A protein and the small-molecule ligand that binds it are described below.
Small molecule (SMILES): COC(=O)CCCCCCCCO[C@@H]1O[C@H](CO)[C@H](O)[C@H](O)[C@H]1O

Binding-site contacts:
Ligand atom CAS contacts residue MET153 of chain 1.A at 3.9 Å (hydrophobic).
Ligand atom O6 contacts residue PHE175 of chain 1.A at 3.4 Å.
Ligand atom C1 contacts residue HIS172 of chain 1.A at 4.0 Å.
Ligand atom OAB contacts residue MET205 of chain 1.A at 3.5 Å.
Ligand atom CAH contacts residue PRO173 of chain 1.A at 3.5 Å (hydrophobic).
Ligand atom O4 contacts residue MET205 of chain 1.A at 4.0 Å.
Ligand atom CAA contacts residue MN1 of chain 1.I at 2.7 Å.
Ligand atom CAA contacts residue UDP1 of chain 1.K at 3.3 Å.
Ligand atom C3 contacts residue TRP239 of chain 1.A at 3.5 Å (hydrophobic).
Ligand atom C6 contacts residue TYR203 of chain 1.A at 4.0 Å (hydrophobic).
Ligand atom O3 contacts residue UDP1 of chain 1.K at 3.0 Å (h-bond).
Ligand atom O2 contacts residue UDP1 of chain 1.K at 3.2 Å (h-bond).
Ligand atom C6 contacts residue THR184 of chain 1.A at 3.4 Å.
Ligand atom CAL contacts residue PRO173 of chain 1.A at 3.6 Å (hydrophobic).
Ligand atom CAO contacts residue TRP264 of chain 1.A at 3.4 Å (hydrophobic).
Ligand atom O1 contacts residue HIS172 of chain 1.A at 4.0 Å.
Ligand atom CAK contacts residue SER174 of chain 1.A at 3.3 Å.
Ligand atom O6 contacts residue THR184 of chain 1.A at 2.9 Å (h-bond).
Ligand atom OAP contacts residue ALA282 of chain 1.A at 3.3 Å.
Ligand atom C5 contacts residue HIS172 of chain 1.A at 3.9 Å.
Ligand atom O4 contacts residue HIS172 of chain 1.A at 3.0 Å (h-bond).
Ligand atom C4 contacts residue TRP239 of chain 1.A at 3.5 Å (hydrophobic).
Ligand atom O5 contacts residue HIS172 of chain 1.A at 3.1 Å (h-bond).
Ligand atom CAI contacts residue SER174 of chain 1.A at 2.7 Å.
Ligand atom OAP contacts residue MET153 of chain 1.A at 3.7 Å.
Ligand atom C4 contacts residue GLU242 of chain 1.A at 3.4 Å.
Ligand atom C5 contacts residue TRP239 of chain 1.A at 3.7 Å (hydrophobic).
Ligand atom CAM contacts residue SER174 of chain 1.A at 3.7 Å.
Ligand atom C6 contacts residue TRP239 of chain 1.A at 3.6 Å (hydrophobic).
Ligand atom C3 contacts residue UDP1 of chain 1.K at 3.9 Å.
Ligand atom C2 contacts residue MET205 of chain 1.A at 4.0 Å (hydrophobic).
Ligand atom C2 contacts residue UDP1 of chain 1.K at 4.0 Å.
Ligand atom CAG contacts residue SER174 of chain 1.A at 4.0 Å.
Ligand atom C6 contacts residue HIS172 of chain 1.A at 3.9 Å.
Ligand atom CAO contacts residue ALA282 of chain 1.A at 3.9 Å (hydrophobic).
Ligand atom O6 contacts residue TRP239 of chain 1.A at 3.7 Å.
Ligand atom O4 contacts residue GLU242 of chain 1.A at 2.7 Å (salt-bridge).
Ligand atom C6 contacts residue GLU242 of chain 1.A at 3.7 Å.
Ligand atom CAA contacts residue MET153 of chain 1.A at 3.8 Å (hydrophobic).
Ligand atom C4 contacts residue HIS172 of chain 1.A at 4.0 Å.

Sequence of chain 1.A:
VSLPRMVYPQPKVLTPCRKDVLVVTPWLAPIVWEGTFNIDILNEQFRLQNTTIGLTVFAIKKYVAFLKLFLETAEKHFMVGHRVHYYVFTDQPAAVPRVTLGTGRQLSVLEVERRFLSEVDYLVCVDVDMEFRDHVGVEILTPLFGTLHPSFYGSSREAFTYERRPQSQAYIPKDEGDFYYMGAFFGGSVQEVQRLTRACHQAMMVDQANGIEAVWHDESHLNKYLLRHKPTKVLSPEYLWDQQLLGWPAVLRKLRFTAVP